Sequence of chain 1.C:
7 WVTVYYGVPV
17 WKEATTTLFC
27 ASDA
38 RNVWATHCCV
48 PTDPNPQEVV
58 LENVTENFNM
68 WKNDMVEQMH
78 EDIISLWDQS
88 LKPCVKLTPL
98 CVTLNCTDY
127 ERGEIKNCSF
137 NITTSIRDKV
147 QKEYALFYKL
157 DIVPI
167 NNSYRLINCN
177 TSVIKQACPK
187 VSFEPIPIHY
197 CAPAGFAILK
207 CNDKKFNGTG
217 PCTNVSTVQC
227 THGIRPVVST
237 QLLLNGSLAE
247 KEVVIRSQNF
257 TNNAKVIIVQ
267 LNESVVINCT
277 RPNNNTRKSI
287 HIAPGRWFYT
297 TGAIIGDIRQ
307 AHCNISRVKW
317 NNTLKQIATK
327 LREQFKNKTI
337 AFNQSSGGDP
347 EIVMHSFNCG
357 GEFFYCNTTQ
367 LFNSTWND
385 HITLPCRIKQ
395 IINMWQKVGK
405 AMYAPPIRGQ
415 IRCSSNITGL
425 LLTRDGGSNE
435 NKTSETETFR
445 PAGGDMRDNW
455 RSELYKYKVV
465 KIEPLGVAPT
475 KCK

The small molecule below binds the protein below.
Small molecule (SMILES): CC(=O)N[C@H]1[C@H](O[C@H]2[C@H](O)[C@@H](NC(C)=O)CO[C@@H]2CO)O[C@H](CO)[C@@H](O[C@@H]2O[C@H](CO)[C@@H](O)[C@H](O)[C@@H]2O)[C@@H]1O

Binding-site contacts:
Ligand atom N2 contacts residue ASN339 of chain 1.C at 2.9 Å (h-bond).
Ligand atom C8 contacts residue GLY66 of chain 1.O at 3.8 Å.
Ligand atom C3 contacts residue ASN339 of chain 1.C at 3.9 Å.
Ligand atom O7 contacts residue ASN339 of chain 1.C at 3.2 Å (h-bond).
Ligand atom C8 contacts residue GLN65 of chain 1.O at 4.1 Å.
Ligand atom C5 contacts residue ASN339 of chain 1.C at 3.8 Å.
Ligand atom C6 contacts residue GLN65 of chain 1.O at 4.4 Å.
Ligand atom C8 contacts residue NAG1 of chain 1.QA at 3.9 Å.
Ligand atom C1 contacts residue ASN339 of chain 1.C at 1.5 Å.
Ligand atom O6 contacts residue GLN65 of chain 1.O at 3.1 Å.
Ligand atom C8 contacts residue ASN339 of chain 1.C at 3.9 Å.
Ligand atom C1 contacts residue ARG444 of chain 1.C at 4.3 Å.
Ligand atom C8 contacts residue SER370 of chain 1.C at 4.2 Å.
Ligand atom C2 contacts residue ASN339 of chain 1.C at 2.5 Å.
Ligand atom C8 contacts residue PHE338 of chain 1.C at 3.5 Å (hydrophobic).
Ligand atom C7 contacts residue ASN339 of chain 1.C at 3.2 Å.
Ligand atom O5 contacts residue ASN339 of chain 1.C at 2.4 Å (h-bond).
Ligand atom C7 contacts residue PHE338 of chain 1.C at 4.2 Å (hydrophobic).
Ligand atom C4 contacts residue ASN339 of chain 1.C at 4.4 Å.
Ligand atom C8 contacts residue ASN369 of chain 1.C at 3.9 Å.
Ligand atom O7 contacts residue PHE338 of chain 1.C at 4.2 Å.
Ligand atom O5 contacts residue ARG444 of chain 1.C at 4.2 Å.

Sequence of chain 1.O:
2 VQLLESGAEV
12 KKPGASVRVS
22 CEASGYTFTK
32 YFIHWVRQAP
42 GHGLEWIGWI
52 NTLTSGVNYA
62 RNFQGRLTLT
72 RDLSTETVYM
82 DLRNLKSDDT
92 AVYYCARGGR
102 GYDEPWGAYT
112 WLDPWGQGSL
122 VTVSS